A small-molecule ligand and the protein it binds are described below.
Small molecule (SMILES): CCO[PH](=O)N(C)C

Binding-site contacts:
Ligand atom O1 contacts residue GLY123 of chain 1.C at 2.7 Å (h-bond).
Ligand atom C1 contacts residue HIS447 of chain 1.C at 3.7 Å.
Ligand atom C1 contacts residue SER201 of chain 1.C at 3.9 Å.
Ligand atom N1 contacts residue HIS447 of chain 1.C at 4.1 Å.
Ligand atom O1 contacts residue SER201 of chain 1.C at 2.3 Å (h-bond).
Ligand atom C2 contacts residue GLU200 of chain 1.C at 3.4 Å.
Ligand atom O1 contacts residue GLY122 of chain 1.C at 2.7 Å (h-bond).
Ligand atom C2 contacts residue LEU77 of chain 1.C at 4.1 Å (hydrophobic).
Ligand atom P1 contacts residue ALA202 of chain 1.C at 3.9 Å.
Ligand atom O2 contacts residue SER201 of chain 1.C at 2.7 Å (h-bond).
Ligand atom C2 contacts residue GLY122 of chain 1.C at 3.3 Å.
Ligand atom C2 contacts residue GLY121 of chain 1.C at 3.9 Å.
Ligand atom P1 contacts residue SER201 of chain 1.C at 1.8 Å.
Ligand atom N1 contacts residue GLY122 of chain 1.C at 3.6 Å.
Ligand atom N1 contacts residue SER201 of chain 1.C at 3.3 Å (h-bond).
Ligand atom C3 contacts residue SER201 of chain 1.C at 2.8 Å.
Ligand atom P1 contacts residue GLY123 of chain 1.C at 3.5 Å.
Ligand atom N1 contacts residue GLY123 of chain 1.C at 3.9 Å.
Ligand atom O1 contacts residue GLU200 of chain 1.C at 4.4 Å.
Ligand atom C1 contacts residue LEU338 of chain 1.C at 4.1 Å (hydrophobic).
Ligand atom O1 contacts residue GLY121 of chain 1.C at 3.7 Å.
Ligand atom C2 contacts residue SER201 of chain 1.C at 3.6 Å.
Ligand atom C4 contacts residue VAL234 of chain 1.C at 3.8 Å (hydrophobic).
Ligand atom C4 contacts residue MET404 of chain 1.C at 4.3 Å (hydrophobic).
Ligand atom C1 contacts residue ILE339 of chain 1.C at 4.3 Å (hydrophobic).
Ligand atom C3 contacts residue LEU235 of chain 1.C at 4.5 Å (hydrophobic).
Ligand atom C2 contacts residue PHE81 of chain 1.C at 3.6 Å (hydrophobic).
Ligand atom C4 contacts residue LEU235 of chain 1.C at 4.3 Å (hydrophobic).
Ligand atom N1 contacts residue GLU200 of chain 1.C at 4.5 Å.
Ligand atom P1 contacts residue HIS447 of chain 1.C at 3.9 Å.
Ligand atom O2 contacts residue GLY123 of chain 1.C at 3.7 Å.
Ligand atom C4 contacts residue SER201 of chain 1.C at 4.3 Å.
Ligand atom C3 contacts residue ALA202 of chain 1.C at 4.3 Å (hydrophobic).
Ligand atom O1 contacts residue ALA202 of chain 1.C at 2.7 Å (h-bond).
Ligand atom C2 contacts residue HIS447 of chain 1.C at 4.0 Å.
Ligand atom P1 contacts residue GLY122 of chain 1.C at 3.8 Å.
Ligand atom C3 contacts residue GLY123 of chain 1.C at 4.2 Å.

Sequence of chain 1.C:
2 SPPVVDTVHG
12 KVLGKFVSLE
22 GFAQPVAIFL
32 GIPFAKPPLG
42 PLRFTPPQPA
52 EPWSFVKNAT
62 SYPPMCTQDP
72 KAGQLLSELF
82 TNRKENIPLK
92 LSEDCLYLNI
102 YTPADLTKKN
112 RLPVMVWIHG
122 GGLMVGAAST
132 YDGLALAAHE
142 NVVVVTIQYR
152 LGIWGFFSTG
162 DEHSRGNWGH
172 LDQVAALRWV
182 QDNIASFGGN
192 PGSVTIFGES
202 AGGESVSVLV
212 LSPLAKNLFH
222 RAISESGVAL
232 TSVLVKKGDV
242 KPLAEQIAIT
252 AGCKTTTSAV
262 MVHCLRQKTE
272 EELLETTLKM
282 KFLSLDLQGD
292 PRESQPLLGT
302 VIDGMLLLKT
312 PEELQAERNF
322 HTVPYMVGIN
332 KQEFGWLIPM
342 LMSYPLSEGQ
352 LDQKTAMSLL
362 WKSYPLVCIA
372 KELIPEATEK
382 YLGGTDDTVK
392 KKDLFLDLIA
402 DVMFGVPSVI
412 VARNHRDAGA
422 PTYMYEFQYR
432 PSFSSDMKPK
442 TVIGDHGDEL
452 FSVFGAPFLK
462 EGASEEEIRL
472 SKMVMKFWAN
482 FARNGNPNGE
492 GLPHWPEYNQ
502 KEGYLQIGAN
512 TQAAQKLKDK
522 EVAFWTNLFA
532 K